Binding-site contacts:
Ligand atom O7 contacts residue ASN692 of chain 1.C at 3.1 Å (h-bond).
Ligand atom C8 contacts residue GLY1114 of chain 1.C at 3.6 Å.
Ligand atom C3 contacts residue ASN692 of chain 1.C at 3.7 Å.
Ligand atom C1 contacts residue ASN692 of chain 1.C at 1.4 Å.
Ligand atom C7 contacts residue ASN692 of chain 1.C at 3.1 Å.
Ligand atom O6 contacts residue ASP779 of chain 1.A at 4.0 Å.
Ligand atom O5 contacts residue ASN692 of chain 1.C at 2.4 Å (h-bond).
Ligand atom O5 contacts residue ASP779 of chain 1.A at 3.2 Å (salt-bridge).
Ligand atom C2 contacts residue ASN692 of chain 1.C at 2.4 Å.
Ligand atom C6 contacts residue ASP779 of chain 1.A at 3.5 Å.
Ligand atom C5 contacts residue ASN692 of chain 1.C at 3.7 Å.
Ligand atom N2 contacts residue ASN692 of chain 1.C at 2.8 Å (h-bond).
Ligand atom C5 contacts residue ASP779 of chain 1.A at 3.8 Å.
Ligand atom C1 contacts residue ASP779 of chain 1.A at 4.2 Å.
Ligand atom C4 contacts residue ASP779 of chain 1.A at 4.3 Å.
Ligand atom C8 contacts residue ILE1113 of chain 1.C at 4.5 Å (hydrophobic).
Ligand atom C8 contacts residue ASN692 of chain 1.C at 4.2 Å.
Ligand atom C4 contacts residue ASN692 of chain 1.C at 4.2 Å.

Sequence of chain 1.C:
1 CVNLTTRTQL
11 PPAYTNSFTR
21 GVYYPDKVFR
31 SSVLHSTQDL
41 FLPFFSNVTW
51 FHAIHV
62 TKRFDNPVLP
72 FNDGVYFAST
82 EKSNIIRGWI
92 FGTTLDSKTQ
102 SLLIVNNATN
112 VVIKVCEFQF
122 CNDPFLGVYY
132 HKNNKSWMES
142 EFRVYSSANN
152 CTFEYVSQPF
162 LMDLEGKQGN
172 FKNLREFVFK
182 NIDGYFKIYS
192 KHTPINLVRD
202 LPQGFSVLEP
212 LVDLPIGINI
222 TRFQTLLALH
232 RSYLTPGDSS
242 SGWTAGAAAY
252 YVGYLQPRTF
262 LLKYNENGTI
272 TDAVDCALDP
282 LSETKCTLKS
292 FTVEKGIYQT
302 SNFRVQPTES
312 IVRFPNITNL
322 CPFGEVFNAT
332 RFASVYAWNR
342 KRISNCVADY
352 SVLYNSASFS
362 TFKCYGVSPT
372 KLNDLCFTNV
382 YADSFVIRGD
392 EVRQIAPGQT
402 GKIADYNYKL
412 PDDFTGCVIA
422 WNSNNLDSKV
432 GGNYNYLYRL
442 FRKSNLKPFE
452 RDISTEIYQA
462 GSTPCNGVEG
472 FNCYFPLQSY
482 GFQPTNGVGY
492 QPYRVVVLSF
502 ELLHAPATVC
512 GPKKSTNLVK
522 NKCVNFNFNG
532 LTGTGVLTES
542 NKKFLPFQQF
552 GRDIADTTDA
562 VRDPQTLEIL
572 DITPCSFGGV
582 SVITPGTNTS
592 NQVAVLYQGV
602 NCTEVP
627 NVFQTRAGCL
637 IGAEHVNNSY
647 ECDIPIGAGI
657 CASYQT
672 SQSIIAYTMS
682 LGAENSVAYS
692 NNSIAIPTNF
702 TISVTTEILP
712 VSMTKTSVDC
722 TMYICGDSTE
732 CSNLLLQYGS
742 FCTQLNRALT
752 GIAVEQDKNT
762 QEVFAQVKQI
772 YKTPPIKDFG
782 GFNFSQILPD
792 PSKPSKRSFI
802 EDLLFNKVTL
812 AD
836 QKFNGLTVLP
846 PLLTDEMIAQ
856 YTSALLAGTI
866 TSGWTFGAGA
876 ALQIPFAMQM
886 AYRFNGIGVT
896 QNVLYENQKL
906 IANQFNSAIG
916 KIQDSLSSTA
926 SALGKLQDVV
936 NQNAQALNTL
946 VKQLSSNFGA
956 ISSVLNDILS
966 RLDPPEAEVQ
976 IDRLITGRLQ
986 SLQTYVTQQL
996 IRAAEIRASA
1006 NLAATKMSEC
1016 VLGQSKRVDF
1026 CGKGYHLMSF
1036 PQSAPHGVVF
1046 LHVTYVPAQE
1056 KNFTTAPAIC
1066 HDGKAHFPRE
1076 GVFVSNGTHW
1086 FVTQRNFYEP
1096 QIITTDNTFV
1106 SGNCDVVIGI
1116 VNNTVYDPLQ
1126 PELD

The small molecule below binds the protein below.
Small molecule (SMILES): CC(=O)N[C@@H]1[C@@H](O)[C@H](O)[C@@H](CO)O[C@H]1O

Sequence of chain 1.A:
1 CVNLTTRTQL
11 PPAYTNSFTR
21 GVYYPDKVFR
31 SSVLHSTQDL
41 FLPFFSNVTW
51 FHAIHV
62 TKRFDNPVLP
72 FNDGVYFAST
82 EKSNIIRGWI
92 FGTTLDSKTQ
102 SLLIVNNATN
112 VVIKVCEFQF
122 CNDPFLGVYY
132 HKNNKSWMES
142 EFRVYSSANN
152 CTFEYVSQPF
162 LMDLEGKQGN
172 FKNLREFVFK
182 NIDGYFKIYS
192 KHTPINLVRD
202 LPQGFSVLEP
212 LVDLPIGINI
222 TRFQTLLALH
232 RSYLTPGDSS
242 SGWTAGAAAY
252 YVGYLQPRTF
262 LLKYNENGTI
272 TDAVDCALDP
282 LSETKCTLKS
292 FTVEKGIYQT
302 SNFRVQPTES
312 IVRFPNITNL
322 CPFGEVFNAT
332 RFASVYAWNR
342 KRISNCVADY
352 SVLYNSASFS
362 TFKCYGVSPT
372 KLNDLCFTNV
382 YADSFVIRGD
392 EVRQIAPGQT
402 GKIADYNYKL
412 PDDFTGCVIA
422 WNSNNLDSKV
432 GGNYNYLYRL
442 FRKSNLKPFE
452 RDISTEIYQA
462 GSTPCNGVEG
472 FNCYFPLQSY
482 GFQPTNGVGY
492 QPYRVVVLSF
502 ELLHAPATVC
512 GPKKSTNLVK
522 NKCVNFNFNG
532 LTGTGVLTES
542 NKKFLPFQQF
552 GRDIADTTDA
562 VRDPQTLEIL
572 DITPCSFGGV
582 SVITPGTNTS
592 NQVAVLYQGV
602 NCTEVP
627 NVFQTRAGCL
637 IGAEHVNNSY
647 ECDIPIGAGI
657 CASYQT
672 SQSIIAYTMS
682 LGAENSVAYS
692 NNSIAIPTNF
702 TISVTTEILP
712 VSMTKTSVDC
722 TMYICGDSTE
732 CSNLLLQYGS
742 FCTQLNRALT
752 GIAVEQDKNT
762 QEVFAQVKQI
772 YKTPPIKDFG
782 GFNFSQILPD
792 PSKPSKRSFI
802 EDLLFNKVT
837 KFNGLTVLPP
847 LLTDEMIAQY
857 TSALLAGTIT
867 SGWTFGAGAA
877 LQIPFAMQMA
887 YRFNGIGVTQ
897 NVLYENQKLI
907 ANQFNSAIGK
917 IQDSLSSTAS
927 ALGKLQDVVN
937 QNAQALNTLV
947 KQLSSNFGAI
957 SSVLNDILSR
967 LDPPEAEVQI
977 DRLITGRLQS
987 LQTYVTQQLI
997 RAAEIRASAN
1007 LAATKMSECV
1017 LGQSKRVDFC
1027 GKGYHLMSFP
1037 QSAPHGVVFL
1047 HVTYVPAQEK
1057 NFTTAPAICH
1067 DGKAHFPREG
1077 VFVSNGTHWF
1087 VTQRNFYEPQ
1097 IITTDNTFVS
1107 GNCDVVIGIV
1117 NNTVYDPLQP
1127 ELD